Sequence of chain 1.B:
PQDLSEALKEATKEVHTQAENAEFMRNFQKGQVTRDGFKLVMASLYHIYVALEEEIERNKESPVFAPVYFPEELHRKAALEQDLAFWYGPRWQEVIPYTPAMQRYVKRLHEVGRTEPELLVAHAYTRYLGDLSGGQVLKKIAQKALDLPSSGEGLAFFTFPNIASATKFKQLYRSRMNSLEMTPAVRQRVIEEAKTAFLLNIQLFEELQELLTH

Binding-site contacts:
Ligand atom CBC contacts residue ASN210 of chain 1.B at 3.4 Å.
Ligand atom ND contacts residue GLY139 of chain 1.B at 3.8 Å.
Ligand atom FE contacts residue HIS25 of chain 1.B at 2.4 Å.
Ligand atom NA contacts residue HIS25 of chain 1.B at 2.9 Å (h-bond).
Ligand atom O2D contacts residue LYS18 of chain 1.B at 3.3 Å (salt-bridge).
Ligand atom CHA contacts residue HIS25 of chain 1.B at 3.8 Å.
Ligand atom O2D contacts residue ARG183 of chain 1.B at 2.7 Å (salt-bridge).
Ligand atom O1D contacts residue LYS18 of chain 1.B at 2.7 Å (salt-bridge).
Ligand atom C1D contacts residue GLY139 of chain 1.B at 3.5 Å.
Ligand atom NC contacts residue HIS25 of chain 1.B at 3.4 Å (h-bond).
Ligand atom C2D contacts residue GLY139 of chain 1.B at 3.6 Å.
Ligand atom O1D contacts residue TYR134 of chain 1.B at 2.7 Å (h-bond).
Ligand atom CGD contacts residue TYR134 of chain 1.B at 3.5 Å (hydrophobic).
Ligand atom CBC contacts residue THR135 of chain 1.B at 3.3 Å.
Ligand atom CAD contacts residue TYR134 of chain 1.B at 3.7 Å (hydrophobic).
Ligand atom CAB contacts residue MET34 of chain 1.B at 3.9 Å (hydrophobic).
Ligand atom C4C contacts residue PHE207 of chain 1.B at 3.7 Å (hydrophobic).
Ligand atom CMD contacts residue THR135 of chain 1.B at 3.8 Å.
Ligand atom C3C contacts residue PHE207 of chain 1.B at 3.6 Å (hydrophobic).
Ligand atom CMC contacts residue ASN210 of chain 1.B at 3.7 Å.
Ligand atom CMD contacts residue TYR134 of chain 1.B at 3.6 Å (hydrophobic).
Ligand atom C1A contacts residue HIS25 of chain 1.B at 3.5 Å.
Ligand atom CHD contacts residue THR135 of chain 1.B at 3.8 Å.
Ligand atom C1B contacts residue HIS25 of chain 1.B at 3.8 Å.
Ligand atom NB contacts residue HIS25 of chain 1.B at 3.2 Å (h-bond).
Ligand atom CGD contacts residue LYS18 of chain 1.B at 3.0 Å.
Ligand atom CBD contacts residue TYR134 of chain 1.B at 3.8 Å (hydrophobic).
Ligand atom C1D contacts residue HIS25 of chain 1.B at 3.8 Å.
Ligand atom ND contacts residue HIS25 of chain 1.B at 3.2 Å (h-bond).
Ligand atom CHD contacts residue PHE207 of chain 1.B at 3.4 Å (hydrophobic).
Ligand atom CAC contacts residue PHE207 of chain 1.B at 3.6 Å (hydrophobic).
Ligand atom C4A contacts residue HIS25 of chain 1.B at 3.7 Å.
Ligand atom CBB contacts residue LEU147 of chain 1.B at 3.8 Å (hydrophobic).
Ligand atom CAB contacts residue GLN38 of chain 1.B at 3.8 Å.
Ligand atom CE1 contacts residue LYS18 of chain 1.B at 3.4 Å.
Ligand atom CE2 contacts residue LYS18 of chain 1.B at 3.4 Å.
Ligand atom CHD contacts residue GLY139 of chain 1.B at 3.8 Å.
Ligand atom CMB contacts residue GLN38 of chain 1.B at 3.3 Å.
Ligand atom CZ contacts residue LYS18 of chain 1.B at 3.0 Å.
Ligand atom CBB contacts residue MET34 of chain 1.B at 3.2 Å (hydrophobic).

This small molecule binds to this protein.
Small molecule (SMILES): C=CC1=C(C)C2=[N+]3C1=Cc1c(C)c(CCC(=O)O)c4n1[Fe]31n3c(c(C)c(C=C)c3=C2)=CC2=[N+]1C(=C4c1ccccc1)C(CCC(=O)O)=C2C